Sequence of chain 33.E:
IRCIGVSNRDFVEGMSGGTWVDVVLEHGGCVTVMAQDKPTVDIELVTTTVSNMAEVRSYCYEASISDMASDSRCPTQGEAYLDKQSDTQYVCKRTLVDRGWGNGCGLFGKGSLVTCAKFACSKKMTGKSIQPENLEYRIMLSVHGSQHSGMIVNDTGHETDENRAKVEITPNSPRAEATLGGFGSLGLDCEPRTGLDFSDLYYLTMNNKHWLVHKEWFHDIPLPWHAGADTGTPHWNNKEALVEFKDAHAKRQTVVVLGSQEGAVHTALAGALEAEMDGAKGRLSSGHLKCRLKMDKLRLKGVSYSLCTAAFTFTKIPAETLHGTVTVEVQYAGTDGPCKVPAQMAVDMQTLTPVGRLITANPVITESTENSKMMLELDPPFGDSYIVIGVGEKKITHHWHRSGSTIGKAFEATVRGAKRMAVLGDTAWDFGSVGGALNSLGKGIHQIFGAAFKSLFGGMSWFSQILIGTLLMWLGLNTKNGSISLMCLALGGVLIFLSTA

The small molecule below binds the protein below.
Small molecule (SMILES): CC(=O)N[C@H]1[C@H](O[C@H]2[C@H](O)[C@@H](NC(C)=O)CO[C@@H]2CO)O[C@H](CO)[C@@H](O)[C@@H]1O

Binding-site contacts:
Ligand atom C8 contacts residue ASN154 of chain 33.E at 3.6 Å.
Ligand atom C7 contacts residue ASN154 of chain 33.E at 3.3 Å.
Ligand atom C2 contacts residue ASN154 of chain 33.E at 3.5 Å.
Ligand atom C2 contacts residue THR156 of chain 33.E at 4.2 Å.
Ligand atom C7 contacts residue THR156 of chain 33.E at 3.9 Å.
Ligand atom N2 contacts residue THR156 of chain 33.E at 3.6 Å (h-bond).
Ligand atom C8 contacts residue THR156 of chain 33.E at 4.0 Å.
Ligand atom O5 contacts residue ASN154 of chain 33.E at 4.0 Å.
Ligand atom N2 contacts residue ASN154 of chain 33.E at 3.8 Å.
Ligand atom O6 contacts residue MET151 of chain 33.E at 3.4 Å.
Ligand atom O7 contacts residue ASN154 of chain 33.E at 2.6 Å (h-bond).
Ligand atom C1 contacts residue THR156 of chain 33.E at 3.6 Å.
Ligand atom C1 contacts residue ASN154 of chain 33.E at 3.4 Å.
Ligand atom C6 contacts residue MET151 of chain 33.E at 4.5 Å (hydrophobic).